Sequence of chain 2.C:
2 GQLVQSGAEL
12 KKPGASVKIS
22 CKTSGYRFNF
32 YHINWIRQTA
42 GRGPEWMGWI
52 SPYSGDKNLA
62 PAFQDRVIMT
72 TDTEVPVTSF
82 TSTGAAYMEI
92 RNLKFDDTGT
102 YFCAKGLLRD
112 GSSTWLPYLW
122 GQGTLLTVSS

This small molecule binds to this protein.
Small molecule (SMILES): CC(=O)N[C@H]1[C@H](O[C@H]2[C@H](O)[C@@H](NC(C)=O)CO[C@@H]2CO)O[C@H](CO)[C@@H](O)[C@@H]1O

Binding-site contacts:
Ligand atom N2 contacts residue ASN204 of chain 2.A at 2.8 Å (h-bond).
Ligand atom C3 contacts residue ASN204 of chain 2.A at 3.8 Å.
Ligand atom C7 contacts residue ASN204 of chain 2.A at 3.4 Å.
Ligand atom C5 contacts residue THR206 of chain 2.A at 3.8 Å.
Ligand atom C8 contacts residue ASN246 of chain 2.A at 4.2 Å.
Ligand atom C5 contacts residue ASN204 of chain 2.A at 3.7 Å.
Ligand atom C2 contacts residue ASN204 of chain 2.A at 2.4 Å.
Ligand atom O5 contacts residue ASN204 of chain 2.A at 2.4 Å (h-bond).
Ligand atom O6 contacts residue PRO208 of chain 2.A at 4.4 Å.
Ligand atom O5 contacts residue THR206 of chain 2.A at 3.8 Å.
Ligand atom C8 contacts residue GLU245 of chain 2.A at 3.8 Å.
Ligand atom N2 contacts residue THR206 of chain 2.A at 4.3 Å.
Ligand atom C8 contacts residue ILE247 of chain 2.A at 4.3 Å (hydrophobic).
Ligand atom C4 contacts residue ASN204 of chain 2.A at 4.2 Å.
Ligand atom O6 contacts residue ASN204 of chain 2.A at 4.5 Å.
Ligand atom C7 contacts residue ILE247 of chain 2.A at 4.5 Å (hydrophobic).
Ligand atom C7 contacts residue VAL78 of chain 2.C at 4.5 Å (hydrophobic).
Ligand atom O7 contacts residue ASN204 of chain 2.A at 3.6 Å (h-bond).
Ligand atom C1 contacts residue THR206 of chain 2.A at 3.5 Å.
Ligand atom C1 contacts residue ASN204 of chain 2.A at 1.4 Å.
Ligand atom O6 contacts residue THR206 of chain 2.A at 4.2 Å.
Ligand atom O7 contacts residue ILE247 of chain 2.A at 3.6 Å.
Ligand atom C8 contacts residue PRO77 of chain 2.C at 3.4 Å (hydrophobic).
Ligand atom C8 contacts residue SER244 of chain 2.A at 3.2 Å.
Ligand atom O7 contacts residue VAL78 of chain 2.C at 4.1 Å.
Ligand atom C7 contacts residue SER244 of chain 2.A at 4.4 Å.
Ligand atom C8 contacts residue VAL78 of chain 2.C at 4.0 Å (hydrophobic).

Sequence of chain 2.A:
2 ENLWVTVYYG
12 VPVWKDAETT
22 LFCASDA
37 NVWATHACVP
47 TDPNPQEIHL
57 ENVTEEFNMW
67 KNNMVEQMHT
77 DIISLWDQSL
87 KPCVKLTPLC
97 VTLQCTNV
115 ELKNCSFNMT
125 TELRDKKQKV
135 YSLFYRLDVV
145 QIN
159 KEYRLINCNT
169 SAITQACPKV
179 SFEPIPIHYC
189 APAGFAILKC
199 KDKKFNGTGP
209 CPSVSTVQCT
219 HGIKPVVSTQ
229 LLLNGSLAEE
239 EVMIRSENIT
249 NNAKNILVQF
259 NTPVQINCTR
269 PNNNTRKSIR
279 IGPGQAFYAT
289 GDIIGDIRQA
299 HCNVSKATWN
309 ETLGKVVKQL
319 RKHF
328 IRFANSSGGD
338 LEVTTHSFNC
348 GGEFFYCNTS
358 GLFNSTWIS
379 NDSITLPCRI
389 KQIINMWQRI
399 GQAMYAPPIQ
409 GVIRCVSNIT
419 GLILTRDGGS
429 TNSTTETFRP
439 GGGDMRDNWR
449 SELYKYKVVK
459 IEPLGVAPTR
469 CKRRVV